Binding-site contacts:
Ligand atom C1 contacts residue SER398 of chain 1.E at 4.3 Å.
Ligand atom O6 contacts residue SER437 of chain 1.E at 2.1 Å (h-bond).
Ligand atom C8 contacts residue SER437 of chain 1.E at 4.3 Å.
Ligand atom C7 contacts residue SER437 of chain 1.E at 4.1 Å.
Ligand atom O1B contacts residue SER398 of chain 1.E at 4.4 Å.
Ligand atom C6 contacts residue SER437 of chain 1.E at 2.8 Å.
Ligand atom O1A contacts residue VAL397 of chain 1.E at 3.2 Å (h-bond).
Ligand atom C1 contacts residue SER437 of chain 1.E at 2.4 Å.
Ligand atom C4 contacts residue SER438 of chain 1.E at 4.1 Å.
Ligand atom O8 contacts residue SER437 of chain 1.E at 3.4 Å (h-bond).
Ligand atom O1A contacts residue SER398 of chain 1.E at 3.2 Å.
Ligand atom C1 contacts residue VAL397 of chain 1.E at 4.2 Å (hydrophobic).
Ligand atom O1B contacts residue SER437 of chain 1.E at 3.2 Å.
Ligand atom O1A contacts residue SER437 of chain 1.E at 2.9 Å (h-bond).
Ligand atom C3 contacts residue SER437 of chain 1.E at 2.6 Å.
Ligand atom C5 contacts residue SER437 of chain 1.E at 3.5 Å.
Ligand atom C4 contacts residue SER437 of chain 1.E at 3.1 Å.
Ligand atom C2 contacts residue SER437 of chain 1.E at 1.4 Å.

Sequence of chain 1.E:
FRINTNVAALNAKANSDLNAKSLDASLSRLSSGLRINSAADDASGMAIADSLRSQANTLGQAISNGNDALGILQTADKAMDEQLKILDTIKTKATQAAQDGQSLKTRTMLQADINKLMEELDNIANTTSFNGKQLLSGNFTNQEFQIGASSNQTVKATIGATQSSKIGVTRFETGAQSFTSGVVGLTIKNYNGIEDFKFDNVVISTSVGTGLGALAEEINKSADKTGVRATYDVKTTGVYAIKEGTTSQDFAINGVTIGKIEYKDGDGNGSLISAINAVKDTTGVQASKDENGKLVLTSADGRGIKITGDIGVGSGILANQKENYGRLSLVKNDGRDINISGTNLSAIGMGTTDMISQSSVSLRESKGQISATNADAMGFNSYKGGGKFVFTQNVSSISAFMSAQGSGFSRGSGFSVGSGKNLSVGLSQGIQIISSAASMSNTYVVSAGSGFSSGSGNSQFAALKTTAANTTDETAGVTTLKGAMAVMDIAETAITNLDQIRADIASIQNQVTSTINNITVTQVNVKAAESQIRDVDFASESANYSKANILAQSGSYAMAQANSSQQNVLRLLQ

This protein binds this small molecule.
Small molecule (SMILES): C[C@H](O)[C@H](N)[C@@H]1O[C@](O)(C(=O)O)C[C@H](O)[C@@H]1N